Sequence of chain 1.D:
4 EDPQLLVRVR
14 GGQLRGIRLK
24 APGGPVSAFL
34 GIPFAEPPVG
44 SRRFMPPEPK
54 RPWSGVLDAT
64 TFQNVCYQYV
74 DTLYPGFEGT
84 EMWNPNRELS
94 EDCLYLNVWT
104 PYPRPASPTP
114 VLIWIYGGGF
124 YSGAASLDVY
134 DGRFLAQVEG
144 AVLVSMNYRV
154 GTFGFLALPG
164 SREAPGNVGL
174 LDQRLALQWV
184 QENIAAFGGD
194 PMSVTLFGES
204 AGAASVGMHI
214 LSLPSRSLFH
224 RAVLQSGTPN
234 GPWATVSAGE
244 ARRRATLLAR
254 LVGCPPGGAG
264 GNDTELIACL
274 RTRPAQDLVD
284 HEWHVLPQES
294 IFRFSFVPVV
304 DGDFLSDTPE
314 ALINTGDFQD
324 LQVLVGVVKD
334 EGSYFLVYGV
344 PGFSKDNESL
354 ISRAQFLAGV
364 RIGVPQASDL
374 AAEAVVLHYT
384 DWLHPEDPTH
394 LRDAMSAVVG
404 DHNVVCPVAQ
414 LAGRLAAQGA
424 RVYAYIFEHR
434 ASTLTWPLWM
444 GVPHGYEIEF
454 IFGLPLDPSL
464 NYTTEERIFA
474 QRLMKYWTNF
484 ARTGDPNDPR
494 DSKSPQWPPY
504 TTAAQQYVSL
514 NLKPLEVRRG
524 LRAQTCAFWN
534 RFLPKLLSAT

This small molecule binds to this protein.
Small molecule (SMILES): CC(=O)N[C@@H]1[C@@H](O)[C@H](O)[C@@H](CO)O[C@H]1O

Binding-site contacts:
Ligand atom C3 contacts residue ASN464 of chain 1.D at 4.0 Å.
Ligand atom C1 contacts residue ASN464 of chain 1.D at 1.5 Å.
Ligand atom C8 contacts residue LEU463 of chain 1.D at 3.9 Å (hydrophobic).
Ligand atom C5 contacts residue ASN464 of chain 1.D at 3.4 Å.
Ligand atom O5 contacts residue ASN464 of chain 1.D at 2.4 Å (h-bond).
Ligand atom C7 contacts residue ASN464 of chain 1.D at 3.4 Å.
Ligand atom O7 contacts residue ASN464 of chain 1.D at 3.6 Å.
Ligand atom C6 contacts residue ASN464 of chain 1.D at 3.4 Å.
Ligand atom O7 contacts residue LEU463 of chain 1.D at 3.8 Å.
Ligand atom C4 contacts residue ASN464 of chain 1.D at 4.2 Å.
Ligand atom C2 contacts residue ASN464 of chain 1.D at 2.8 Å.
Ligand atom C7 contacts residue SER462 of chain 1.D at 4.2 Å.
Ligand atom O7 contacts residue SER462 of chain 1.D at 3.0 Å (h-bond).
Ligand atom N2 contacts residue ASN464 of chain 1.D at 3.4 Å (h-bond).
Ligand atom C8 contacts residue ASN464 of chain 1.D at 3.5 Å.
Ligand atom C7 contacts residue LEU463 of chain 1.D at 4.4 Å (hydrophobic).